Sequence of chain 4.A:
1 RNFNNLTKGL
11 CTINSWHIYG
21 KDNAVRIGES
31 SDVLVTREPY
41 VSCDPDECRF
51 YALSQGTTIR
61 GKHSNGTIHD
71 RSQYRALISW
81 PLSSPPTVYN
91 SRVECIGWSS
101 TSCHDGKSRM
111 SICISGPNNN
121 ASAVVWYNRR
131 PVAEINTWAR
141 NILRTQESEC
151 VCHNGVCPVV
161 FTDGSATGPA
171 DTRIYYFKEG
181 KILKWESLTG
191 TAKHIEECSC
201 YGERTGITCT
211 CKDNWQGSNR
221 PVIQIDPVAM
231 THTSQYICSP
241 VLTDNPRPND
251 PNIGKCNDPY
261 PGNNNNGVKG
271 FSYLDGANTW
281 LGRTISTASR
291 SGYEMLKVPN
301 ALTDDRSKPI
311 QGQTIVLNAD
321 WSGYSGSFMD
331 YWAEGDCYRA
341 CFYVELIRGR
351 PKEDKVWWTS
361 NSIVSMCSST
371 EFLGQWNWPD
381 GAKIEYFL

This small molecule binds to this protein.
Small molecule (SMILES): CC(=O)N[C@H]1[C@H](O[C@H]2[C@H](O)[C@@H](NC(C)=O)CO[C@@H]2CO)O[C@H](CO)[C@@H](O[C@@H]2O[C@H](CO[C@H]3O[C@H](CO[C@H]4O[C@H](CO)[C@@H](O)[C@H](O)[C@@H]4O)[C@@H](O)[C@H](O[C@H]4O[C@H](CO)[C@@H](O)[C@H](O)[C@@H]4O)[C@@H]3O)[C@@H](O)[C@H](O[C@H]3O[C@H](CO)[C@@H](O)[C@H](O)[C@@H]3O[C@H]3O[C@H](CO)[C@@H](O)[C@H](O)[C@@H]3O[C@H]3O[C@H](CO)[C@@H](O)[C@H](O)[C@@H]3O)[C@@H]2O)[C@@H]1O

Binding-site contacts:
Ligand atom O6 contacts residue ASP250 of chain 1.A at 2.7 Å (salt-bridge).
Ligand atom C6 contacts residue GLN311 of chain 1.A at 3.6 Å.
Ligand atom N2 contacts residue ASN120 of chain 4.A at 2.9 Å (h-bond).
Ligand atom C6 contacts residue ILE310 of chain 1.A at 3.5 Å (hydrophobic).
Ligand atom O4 contacts residue GLU294 of chain 1.A at 2.7 Å (salt-bridge).
Ligand atom C5 contacts residue ASN120 of chain 4.A at 3.7 Å.
Ligand atom C6 contacts residue LEU373 of chain 1.A at 3.3 Å (hydrophobic).
Ligand atom C3 contacts residue GLU294 of chain 1.A at 3.4 Å.
Ligand atom O5 contacts residue ARG283 of chain 1.A at 3.2 Å (salt-bridge).
Ligand atom O6 contacts residue ILE310 of chain 1.A at 3.3 Å (h-bond).
Ligand atom O4 contacts residue ARG247 of chain 1.A at 3.1 Å (salt-bridge).
Ligand atom C7 contacts residue ASN120 of chain 4.A at 3.5 Å.
Ligand atom O3 contacts residue ASP250 of chain 1.A at 3.1 Å (salt-bridge).
Ligand atom O6 contacts residue ILE285 of chain 1.A at 2.6 Å (h-bond).
Ligand atom O4 contacts residue ARG283 of chain 1.A at 3.5 Å (salt-bridge).
Ligand atom O3 contacts residue GLN311 of chain 1.A at 3.3 Å.
Ligand atom O5 contacts residue GLY374 of chain 1.A at 3.4 Å.
Ligand atom C2 contacts residue ASN120 of chain 4.A at 2.4 Å.
Ligand atom O3 contacts residue GLY312 of chain 1.A at 3.0 Å (h-bond).
Ligand atom C5 contacts residue ARG283 of chain 1.A at 3.6 Å.
Ligand atom O5 contacts residue GLY312 of chain 1.A at 3.6 Å.
Ligand atom O3 contacts residue GLU294 of chain 1.A at 2.6 Å (salt-bridge).
Ligand atom O3 contacts residue ARG283 of chain 1.A at 3.0 Å (salt-bridge).
Ligand atom O5 contacts residue ASN120 of chain 4.A at 2.4 Å (h-bond).
Ligand atom O5 contacts residue GLN375 of chain 1.A at 3.3 Å (h-bond).
Ligand atom O3 contacts residue ASN249 of chain 1.A at 2.8 Å (h-bond).
Ligand atom C3 contacts residue GLY312 of chain 1.A at 3.2 Å.
Ligand atom C4 contacts residue GLU294 of chain 1.A at 3.6 Å.
Ligand atom O2 contacts residue GLY312 of chain 1.A at 3.2 Å.
Ligand atom O7 contacts residue ASN120 of chain 4.A at 3.7 Å.
Ligand atom O6 contacts residue GLN375 of chain 1.A at 3.2 Å.
Ligand atom C1 contacts residue ASN120 of chain 4.A at 1.4 Å.
Ligand atom O4 contacts residue THR287 of chain 1.A at 3.5 Å.
Ligand atom O5 contacts residue ASP250 of chain 1.A at 3.6 Å (salt-bridge).
Ligand atom O2 contacts residue LEU296 of chain 1.A at 3.5 Å.
Ligand atom C6 contacts residue ASP250 of chain 1.A at 3.6 Å.
Ligand atom C5 contacts residue ILE310 of chain 1.A at 3.6 Å (hydrophobic).
Ligand atom O2 contacts residue ASN249 of chain 1.A at 3.3 Å (h-bond).
Ligand atom C6 contacts residue PRO309 of chain 1.A at 3.6 Å (hydrophobic).
Ligand atom C6 contacts residue ILE285 of chain 1.A at 3.4 Å (hydrophobic).

Sequence of chain 1.A:
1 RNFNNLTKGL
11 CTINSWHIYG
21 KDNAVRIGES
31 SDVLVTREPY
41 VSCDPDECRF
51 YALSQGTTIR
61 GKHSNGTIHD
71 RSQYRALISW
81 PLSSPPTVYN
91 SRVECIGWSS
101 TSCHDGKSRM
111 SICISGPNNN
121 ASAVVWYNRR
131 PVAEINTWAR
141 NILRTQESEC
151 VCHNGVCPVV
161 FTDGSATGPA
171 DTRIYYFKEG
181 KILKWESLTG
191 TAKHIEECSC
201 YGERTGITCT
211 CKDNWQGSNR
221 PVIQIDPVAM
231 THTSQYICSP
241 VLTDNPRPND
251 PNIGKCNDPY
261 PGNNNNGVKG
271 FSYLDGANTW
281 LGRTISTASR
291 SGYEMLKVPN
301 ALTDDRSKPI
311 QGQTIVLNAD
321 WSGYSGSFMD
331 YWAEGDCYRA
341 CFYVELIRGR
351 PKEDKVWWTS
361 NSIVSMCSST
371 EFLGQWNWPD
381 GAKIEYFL